Binding-site contacts:
Ligand atom OXT contacts residue PRO175 of chain 1.B at 3.1 Å (h-bond).
Ligand atom O3 contacts residue ARG72 of chain 1.B at 2.8 Å (salt-bridge).
Ligand atom CB contacts residue LEU214 of chain 1.B at 3.8 Å (hydrophobic).
Ligand atom C contacts residue GLY174 of chain 1.B at 3.4 Å.
Ligand atom CB contacts residue ARG72 of chain 1.B at 3.7 Å.
Ligand atom CA contacts residue GLU151 of chain 1.B at 4.1 Å.
Ligand atom O contacts residue PRO175 of chain 1.B at 4.0 Å.
Ligand atom O contacts residue ASP177 of chain 1.B at 3.0 Å (salt-bridge).
Ligand atom C contacts residue ALA176 of chain 1.B at 3.6 Å (hydrophobic).
Ligand atom OXT contacts residue ZN1 of chain 1.H at 4.3 Å.
Ligand atom O contacts residue ZN1 of chain 1.H at 2.3 Å.
Ligand atom C contacts residue ZN1 of chain 1.H at 3.0 Å.
Ligand atom CB contacts residue TRP21 of chain 1.B at 4.0 Å (hydrophobic).
Ligand atom O3 contacts residue GLN149 of chain 1.B at 3.0 Å (h-bond).
Ligand atom OXT contacts residue ASP177 of chain 1.B at 4.2 Å.
Ligand atom O contacts residue VAL120 of chain 1.C at 4.3 Å.
Ligand atom CB contacts residue ZN1 of chain 1.H at 4.1 Å.
Ligand atom C contacts residue ASP177 of chain 1.B at 3.9 Å.
Ligand atom O3 contacts residue GLU151 of chain 1.B at 3.3 Å (salt-bridge).
Ligand atom OXT contacts residue ALA176 of chain 1.B at 2.9 Å (h-bond).
Ligand atom O contacts residue ALA176 of chain 1.B at 3.5 Å (h-bond).
Ligand atom CA contacts residue ASP177 of chain 1.B at 4.5 Å.
Ligand atom C contacts residue PRO175 of chain 1.B at 3.8 Å (hydrophobic).
Ligand atom O3 contacts residue ASP177 of chain 1.B at 3.9 Å.
Ligand atom C contacts residue GLU151 of chain 1.B at 4.0 Å.
Ligand atom CA contacts residue ZN1 of chain 1.H at 2.8 Å.
Ligand atom OXT contacts residue GLY174 of chain 1.B at 3.4 Å.
Ligand atom O3 contacts residue ZN1 of chain 1.H at 2.0 Å.
Ligand atom O3 contacts residue GLY174 of chain 1.B at 4.1 Å.
Ligand atom CA contacts residue ARG72 of chain 1.B at 3.7 Å.
Ligand atom O contacts residue GLY174 of chain 1.B at 3.4 Å.
Ligand atom CA contacts residue GLN149 of chain 1.B at 4.0 Å.
Ligand atom CA contacts residue GLY174 of chain 1.B at 4.0 Å.
Ligand atom O contacts residue GLU151 of chain 1.B at 3.2 Å (salt-bridge).

Sequence of chain 1.B:
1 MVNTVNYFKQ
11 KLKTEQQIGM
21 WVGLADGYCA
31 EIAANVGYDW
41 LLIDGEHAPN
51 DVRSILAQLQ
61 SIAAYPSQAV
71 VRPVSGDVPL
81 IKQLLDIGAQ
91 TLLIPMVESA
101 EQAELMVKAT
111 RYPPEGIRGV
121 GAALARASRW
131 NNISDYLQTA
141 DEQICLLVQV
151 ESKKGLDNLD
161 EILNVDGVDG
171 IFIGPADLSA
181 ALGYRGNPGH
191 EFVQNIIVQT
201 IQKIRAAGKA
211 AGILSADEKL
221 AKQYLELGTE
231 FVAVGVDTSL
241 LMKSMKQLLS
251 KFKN

Sequence of chain 1.C:
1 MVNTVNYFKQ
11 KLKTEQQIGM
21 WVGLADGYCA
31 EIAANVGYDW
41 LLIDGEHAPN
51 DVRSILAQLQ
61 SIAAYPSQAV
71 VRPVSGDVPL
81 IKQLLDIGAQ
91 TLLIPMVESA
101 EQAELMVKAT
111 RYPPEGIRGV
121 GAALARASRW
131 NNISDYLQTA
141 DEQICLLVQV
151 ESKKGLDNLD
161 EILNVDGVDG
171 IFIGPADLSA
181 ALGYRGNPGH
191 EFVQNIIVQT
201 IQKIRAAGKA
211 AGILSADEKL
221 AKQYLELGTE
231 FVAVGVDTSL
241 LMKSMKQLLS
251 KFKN

This protein binds this small molecule.
Small molecule (SMILES): CC(=O)C(=O)O